The protein below binds the small molecule below.
Small molecule (SMILES): N[C@@H](CC(=O)O)C(=O)O

Binding-site contacts:
Ligand atom O contacts residue MET819 of chain 2.A at 4.3 Å.
Ligand atom O contacts residue MET769 of chain 2.A at 3.2 Å.
Ligand atom OD2 contacts residue ARG880 of chain 2.A at 3.5 Å.
Ligand atom CB contacts residue ILE825 of chain 2.A at 4.0 Å (hydrophobic).
Ligand atom CG contacts residue ARG832 of chain 2.A at 3.0 Å.
Ligand atom OD2 contacts residue ILE829 of chain 2.A at 3.8 Å.
Ligand atom CA contacts residue ASN881 of chain 2.A at 3.4 Å.
Ligand atom CG contacts residue ASN881 of chain 2.A at 3.9 Å.
Ligand atom C contacts residue MET769 of chain 2.A at 3.8 Å (hydrophobic).
Ligand atom CG contacts residue ILE829 of chain 2.A at 4.0 Å (hydrophobic).
Ligand atom OXT contacts residue MET769 of chain 2.A at 3.9 Å.
Ligand atom CA contacts residue LYS773 of chain 2.A at 4.4 Å.
Ligand atom O contacts residue ILE825 of chain 2.A at 3.9 Å.
Ligand atom CA contacts residue ARG587 of chain 2.A at 4.0 Å.
Ligand atom CB contacts residue MET769 of chain 2.A at 4.0 Å (hydrophobic).
Ligand atom OD1 contacts residue ARG832 of chain 2.A at 2.6 Å (salt-bridge).
Ligand atom CB contacts residue ASN881 of chain 2.A at 3.3 Å.
Ligand atom OXT contacts residue ARG587 of chain 2.A at 2.7 Å.
Ligand atom OD2 contacts residue ARG832 of chain 2.A at 2.5 Å (salt-bridge).
Ligand atom C contacts residue ARG587 of chain 2.A at 3.5 Å.
Ligand atom N contacts residue ARG587 of chain 2.A at 2.9 Å (salt-bridge).
Ligand atom OD2 contacts residue LYS773 of chain 2.A at 2.9 Å (salt-bridge).
Ligand atom CG contacts residue ILE825 of chain 2.A at 4.3 Å (hydrophobic).
Ligand atom O contacts residue PRO591 of chain 2.A at 4.4 Å.
Ligand atom N contacts residue MET616 of chain 2.A at 4.2 Å.
Ligand atom CG contacts residue LYS773 of chain 2.A at 3.4 Å.
Ligand atom C contacts residue ILE825 of chain 2.A at 4.3 Å (hydrophobic).
Ligand atom OD1 contacts residue ILE825 of chain 2.A at 4.1 Å.
Ligand atom CB contacts residue ILE829 of chain 2.A at 4.1 Å (hydrophobic).
Ligand atom N contacts residue ASN881 of chain 2.A at 2.8 Å (h-bond).
Ligand atom CG contacts residue ARG880 of chain 2.A at 4.0 Å.
Ligand atom O contacts residue ARG587 of chain 2.A at 2.6 Å (salt-bridge).
Ligand atom OD2 contacts residue ASN881 of chain 2.A at 4.1 Å.
Ligand atom C contacts residue ASN881 of chain 2.A at 3.8 Å.
Ligand atom CB contacts residue ARG832 of chain 2.A at 4.3 Å.
Ligand atom OD2 contacts residue MET879 of chain 2.A at 4.3 Å.
Ligand atom OD1 contacts residue ARG880 of chain 2.A at 3.8 Å.
Ligand atom CA contacts residue ILE825 of chain 2.A at 3.9 Å (hydrophobic).
Ligand atom OXT contacts residue ASN881 of chain 2.A at 2.9 Å (h-bond).
Ligand atom CB contacts residue LYS773 of chain 2.A at 3.2 Å.

Sequence of chain 2.A:
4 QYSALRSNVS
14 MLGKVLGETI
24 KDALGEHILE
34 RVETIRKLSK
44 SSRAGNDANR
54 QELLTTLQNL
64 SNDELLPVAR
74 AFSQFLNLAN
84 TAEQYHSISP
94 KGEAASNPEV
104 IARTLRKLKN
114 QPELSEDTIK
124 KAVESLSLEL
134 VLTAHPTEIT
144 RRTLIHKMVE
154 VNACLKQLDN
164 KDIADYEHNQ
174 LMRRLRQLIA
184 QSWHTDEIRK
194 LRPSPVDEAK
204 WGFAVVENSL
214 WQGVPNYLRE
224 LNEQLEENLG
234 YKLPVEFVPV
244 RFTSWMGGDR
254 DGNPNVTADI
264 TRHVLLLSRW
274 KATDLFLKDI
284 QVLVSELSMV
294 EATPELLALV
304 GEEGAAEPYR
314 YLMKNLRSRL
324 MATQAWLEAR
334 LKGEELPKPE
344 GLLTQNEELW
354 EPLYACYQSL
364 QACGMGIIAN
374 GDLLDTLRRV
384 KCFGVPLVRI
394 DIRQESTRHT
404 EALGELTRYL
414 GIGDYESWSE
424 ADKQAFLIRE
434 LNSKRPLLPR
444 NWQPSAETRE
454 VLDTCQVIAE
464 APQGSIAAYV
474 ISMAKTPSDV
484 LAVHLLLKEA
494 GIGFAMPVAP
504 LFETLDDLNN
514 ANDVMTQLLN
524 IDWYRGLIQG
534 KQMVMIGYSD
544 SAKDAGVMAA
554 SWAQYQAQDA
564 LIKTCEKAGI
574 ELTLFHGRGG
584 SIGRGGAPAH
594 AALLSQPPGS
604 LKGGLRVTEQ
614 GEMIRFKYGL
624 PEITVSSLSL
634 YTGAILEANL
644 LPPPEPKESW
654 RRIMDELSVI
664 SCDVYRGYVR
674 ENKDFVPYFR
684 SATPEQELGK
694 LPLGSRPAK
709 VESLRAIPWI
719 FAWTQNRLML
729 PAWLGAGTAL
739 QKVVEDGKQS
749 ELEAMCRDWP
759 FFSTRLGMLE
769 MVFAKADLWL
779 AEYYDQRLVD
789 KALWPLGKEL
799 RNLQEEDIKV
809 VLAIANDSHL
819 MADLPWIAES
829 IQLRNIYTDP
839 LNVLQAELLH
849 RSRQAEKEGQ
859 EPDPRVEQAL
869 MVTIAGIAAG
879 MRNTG